Binding-site contacts:
Ligand atom C6 contacts residue PHE88 of chain 1.A at 4.2 Å (hydrophobic).
Ligand atom O6 contacts residue ASN57 of chain 1.A at 4.4 Å.
Ligand atom C7 contacts residue ILE56 of chain 1.A at 4.0 Å (hydrophobic).
Ligand atom C4 contacts residue ASN57 of chain 1.A at 4.2 Å.
Ligand atom N2 contacts residue ASN57 of chain 1.A at 3.0 Å (h-bond).
Ligand atom C3 contacts residue ASN57 of chain 1.A at 3.8 Å.
Ligand atom C7 contacts residue ASN57 of chain 1.A at 3.6 Å.
Ligand atom C8 contacts residue ILE56 of chain 1.A at 3.7 Å (hydrophobic).
Ligand atom O5 contacts residue PHE88 of chain 1.A at 3.6 Å.
Ligand atom C2 contacts residue ASN57 of chain 1.A at 2.5 Å.
Ligand atom C1 contacts residue ASN57 of chain 1.A at 1.4 Å.
Ligand atom N2 contacts residue ILE56 of chain 1.A at 4.1 Å.
Ligand atom C1 contacts residue PHE88 of chain 1.A at 4.3 Å (hydrophobic).
Ligand atom C5 contacts residue ASN57 of chain 1.A at 3.7 Å.
Ligand atom O5 contacts residue ASN57 of chain 1.A at 2.4 Å (h-bond).
Ligand atom O7 contacts residue ASN57 of chain 1.A at 3.7 Å.
Ligand atom O6 contacts residue PHE88 of chain 1.A at 3.8 Å.

A protein and the small-molecule ligand that binds it are described below.
Small molecule (SMILES): CC(=O)N[C@@H]1[C@@H](O)[C@H](O)[C@@H](CO)O[C@H]1O

Sequence of chain 1.A:
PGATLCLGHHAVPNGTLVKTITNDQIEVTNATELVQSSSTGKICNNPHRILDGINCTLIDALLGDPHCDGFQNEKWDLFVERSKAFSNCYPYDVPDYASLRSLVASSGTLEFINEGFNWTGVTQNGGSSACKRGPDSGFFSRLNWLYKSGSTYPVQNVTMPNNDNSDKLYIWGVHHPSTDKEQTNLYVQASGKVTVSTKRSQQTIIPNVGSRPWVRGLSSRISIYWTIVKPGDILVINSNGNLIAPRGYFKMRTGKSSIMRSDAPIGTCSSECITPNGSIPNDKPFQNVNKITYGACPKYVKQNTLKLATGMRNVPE